Binding-site contacts:
Ligand atom O3 contacts residue GLU188 of chain 1.B at 3.0 Å (salt-bridge).
Ligand atom O3 contacts residue ASP212 of chain 1.B at 2.8 Å (salt-bridge).
Ligand atom O4 contacts residue ALA209 of chain 1.B at 4.2 Å.
Ligand atom C1 contacts residue ALA209 of chain 1.B at 3.6 Å (hydrophobic).
Ligand atom C1 contacts residue GLY211 of chain 1.B at 3.7 Å.
Ligand atom O4 contacts residue ASP212 of chain 1.B at 4.2 Å.
Ligand atom C1 contacts residue ASP212 of chain 1.B at 3.8 Å.
Ligand atom O1 contacts residue GLY211 of chain 1.B at 2.9 Å (h-bond).
Ligand atom C2 contacts residue LYS186 of chain 1.B at 3.6 Å.
Ligand atom O2 contacts residue ARG87 of chain 1.B at 4.0 Å.
Ligand atom O3 contacts residue MG1 of chain 1.O at 2.2 Å.
Ligand atom C2 contacts residue MG1 of chain 1.O at 2.9 Å.
Ligand atom O2 contacts residue MET276 of chain 1.B at 4.1 Å.
Ligand atom C1 contacts residue MG1 of chain 1.O at 3.0 Å.
Ligand atom O1 contacts residue ARG210 of chain 1.B at 3.5 Å (salt-bridge).
Ligand atom C2 contacts residue GLU188 of chain 1.B at 3.8 Å.
Ligand atom O2 contacts residue ALA209 of chain 1.B at 4.2 Å.
Ligand atom O2 contacts residue LYS186 of chain 1.B at 3.8 Å.
Ligand atom O2 contacts residue MG1 of chain 1.O at 4.2 Å.
Ligand atom O1 contacts residue ALA209 of chain 1.B at 3.3 Å.
Ligand atom O4 contacts residue LYS186 of chain 1.B at 2.8 Å (salt-bridge).
Ligand atom C1 contacts residue THR244 of chain 1.B at 3.6 Å.
Ligand atom C1 contacts residue ARG210 of chain 1.B at 4.4 Å.
Ligand atom C1 contacts residue GLU188 of chain 1.B at 3.7 Å.
Ligand atom C2 contacts residue ALA209 of chain 1.B at 3.8 Å (hydrophobic).
Ligand atom C2 contacts residue THR244 of chain 1.B at 4.0 Å.
Ligand atom O1 contacts residue THR244 of chain 1.B at 2.6 Å (h-bond).
Ligand atom O2 contacts residue THR244 of chain 1.B at 3.5 Å (h-bond).
Ligand atom O4 contacts residue MG1 of chain 1.O at 2.2 Å.
Ligand atom O1 contacts residue MG1 of chain 1.O at 4.1 Å.
Ligand atom O3 contacts residue GLY211 of chain 1.B at 3.6 Å.
Ligand atom O2 contacts residue MET207 of chain 1.B at 4.2 Å.
Ligand atom O1 contacts residue ASP212 of chain 1.B at 3.9 Å.
Ligand atom O3 contacts residue ALA209 of chain 1.B at 3.9 Å.
Ligand atom O4 contacts residue GLU188 of chain 1.B at 3.3 Å (salt-bridge).

Sequence of chain 1.B:
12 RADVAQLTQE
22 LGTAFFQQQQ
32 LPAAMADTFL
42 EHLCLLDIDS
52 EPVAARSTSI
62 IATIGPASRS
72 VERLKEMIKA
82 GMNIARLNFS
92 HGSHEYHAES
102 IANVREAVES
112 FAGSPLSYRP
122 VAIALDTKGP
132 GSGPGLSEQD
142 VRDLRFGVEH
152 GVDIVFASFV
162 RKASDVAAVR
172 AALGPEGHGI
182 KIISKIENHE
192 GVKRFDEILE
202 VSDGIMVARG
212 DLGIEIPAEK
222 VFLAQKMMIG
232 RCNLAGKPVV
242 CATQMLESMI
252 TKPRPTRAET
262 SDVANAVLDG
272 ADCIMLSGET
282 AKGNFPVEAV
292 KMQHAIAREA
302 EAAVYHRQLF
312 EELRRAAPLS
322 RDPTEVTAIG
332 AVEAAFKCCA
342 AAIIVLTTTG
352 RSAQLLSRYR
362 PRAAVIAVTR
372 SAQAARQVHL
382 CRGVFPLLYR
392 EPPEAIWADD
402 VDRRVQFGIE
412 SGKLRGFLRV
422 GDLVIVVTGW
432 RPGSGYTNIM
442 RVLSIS

This protein binds this small molecule.
Small molecule (SMILES): O=C([O-])C(=O)[O-]